A small-molecule ligand and the protein it binds are described below.
Small molecule (SMILES): CC(=O)N[C@@H]1[C@@H](O)[C@H](O)[C@@H](CO)O[C@H]1O

Sequence of chain 1.C:
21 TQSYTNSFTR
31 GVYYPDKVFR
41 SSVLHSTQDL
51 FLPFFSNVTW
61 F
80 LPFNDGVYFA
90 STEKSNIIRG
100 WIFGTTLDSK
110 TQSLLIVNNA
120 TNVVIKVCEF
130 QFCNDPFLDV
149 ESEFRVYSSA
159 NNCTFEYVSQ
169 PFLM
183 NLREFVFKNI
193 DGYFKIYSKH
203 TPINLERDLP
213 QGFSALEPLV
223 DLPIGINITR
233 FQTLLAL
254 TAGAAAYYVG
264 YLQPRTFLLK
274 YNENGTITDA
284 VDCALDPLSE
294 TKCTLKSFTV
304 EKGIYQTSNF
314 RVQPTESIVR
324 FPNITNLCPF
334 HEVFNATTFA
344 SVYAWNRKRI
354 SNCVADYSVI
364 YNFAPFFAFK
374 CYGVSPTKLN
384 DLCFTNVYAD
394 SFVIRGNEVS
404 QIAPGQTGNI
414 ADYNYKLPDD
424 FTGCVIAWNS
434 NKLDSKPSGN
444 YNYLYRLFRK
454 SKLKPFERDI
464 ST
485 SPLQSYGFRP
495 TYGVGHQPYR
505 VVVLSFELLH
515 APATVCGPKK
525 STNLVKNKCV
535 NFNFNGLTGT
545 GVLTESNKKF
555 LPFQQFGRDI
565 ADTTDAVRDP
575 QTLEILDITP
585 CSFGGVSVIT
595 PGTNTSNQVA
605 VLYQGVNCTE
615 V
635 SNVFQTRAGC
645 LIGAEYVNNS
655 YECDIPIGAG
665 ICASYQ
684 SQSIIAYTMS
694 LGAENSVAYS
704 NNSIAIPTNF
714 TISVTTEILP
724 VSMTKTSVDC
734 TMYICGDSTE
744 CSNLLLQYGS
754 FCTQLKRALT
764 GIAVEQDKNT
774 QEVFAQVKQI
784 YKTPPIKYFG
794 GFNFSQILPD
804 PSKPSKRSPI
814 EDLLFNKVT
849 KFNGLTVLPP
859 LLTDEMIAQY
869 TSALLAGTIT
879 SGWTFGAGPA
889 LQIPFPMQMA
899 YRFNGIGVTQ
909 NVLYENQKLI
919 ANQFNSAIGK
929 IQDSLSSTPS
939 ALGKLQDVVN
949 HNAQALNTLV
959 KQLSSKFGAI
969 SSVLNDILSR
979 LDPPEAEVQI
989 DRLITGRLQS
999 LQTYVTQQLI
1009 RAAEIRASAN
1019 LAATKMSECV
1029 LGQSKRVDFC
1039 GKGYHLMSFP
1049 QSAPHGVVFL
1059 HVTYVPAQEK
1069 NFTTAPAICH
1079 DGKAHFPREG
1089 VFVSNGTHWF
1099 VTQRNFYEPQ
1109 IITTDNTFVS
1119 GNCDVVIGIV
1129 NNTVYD

Binding-site contacts:
Ligand atom C5 contacts residue ASN1129 of chain 1.C at 3.7 Å.
Ligand atom C1 contacts residue ASN1129 of chain 1.C at 1.4 Å.
Ligand atom O7 contacts residue ASN1129 of chain 1.C at 4.5 Å.
Ligand atom C3 contacts residue ASN1129 of chain 1.C at 3.8 Å.
Ligand atom C7 contacts residue ASN1129 of chain 1.C at 3.9 Å.
Ligand atom N2 contacts residue ASN1129 of chain 1.C at 2.9 Å (h-bond).
Ligand atom C2 contacts residue ASN1129 of chain 1.C at 2.4 Å.
Ligand atom O5 contacts residue ASN1129 of chain 1.C at 2.4 Å (h-bond).
Ligand atom C4 contacts residue ASN1129 of chain 1.C at 4.2 Å.